Sequence of chain 1.A:
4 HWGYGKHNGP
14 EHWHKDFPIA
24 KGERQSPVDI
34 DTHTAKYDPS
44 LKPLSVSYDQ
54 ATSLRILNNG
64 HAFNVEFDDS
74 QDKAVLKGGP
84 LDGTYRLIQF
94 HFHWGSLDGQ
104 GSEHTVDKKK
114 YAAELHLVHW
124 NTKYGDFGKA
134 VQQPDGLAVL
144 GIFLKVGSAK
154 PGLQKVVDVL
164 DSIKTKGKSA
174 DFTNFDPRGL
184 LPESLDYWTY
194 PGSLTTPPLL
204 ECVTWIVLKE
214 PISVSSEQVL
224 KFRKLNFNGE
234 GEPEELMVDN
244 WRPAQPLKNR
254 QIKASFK

Binding-site contacts:
Ligand atom C15 contacts residue GLY131 of chain 1.A at 3.6 Å.
Ligand atom C06 contacts residue ILE91 of chain 1.A at 3.8 Å (hydrophobic).
Ligand atom O26 contacts residue GLN92 of chain 1.A at 3.7 Å.
Ligand atom N10 contacts residue PHE130 of chain 1.A at 3.7 Å.
Ligand atom C18 contacts residue GLY131 of chain 1.A at 3.9 Å.
Ligand atom C06 contacts residue GLU69 of chain 1.A at 3.8 Å.
Ligand atom C14 contacts residue GLY131 of chain 1.A at 3.8 Å.
Ligand atom O25 contacts residue ILE91 of chain 1.A at 3.3 Å.
Ligand atom C05 contacts residue ILE91 of chain 1.A at 3.7 Å (hydrophobic).
Ligand atom O25 contacts residue GLN92 of chain 1.A at 3.0 Å.
Ligand atom O25 contacts residue VYV1 of chain 1.D at 3.8 Å.
Ligand atom C08 contacts residue VYV1 of chain 1.D at 3.3 Å.
Ligand atom C04 contacts residue GLU69 of chain 1.A at 4.0 Å.
Ligand atom O21 contacts residue ASP71 of chain 1.A at 3.8 Å.
Ligand atom O21 contacts residue PHE70 of chain 1.A at 2.8 Å (h-bond).
Ligand atom N07 contacts residue GLU69 of chain 1.A at 3.7 Å.
Ligand atom N13 contacts residue VYV1 of chain 1.D at 3.6 Å.
Ligand atom C11 contacts residue PHE130 of chain 1.A at 3.8 Å (hydrophobic).
Ligand atom S20 contacts residue ASP72 of chain 1.A at 4.1 Å.
Ligand atom O12 contacts residue VYV1 of chain 1.D at 3.8 Å.
Ligand atom C19 contacts residue VYV1 of chain 1.D at 3.9 Å.
Ligand atom C17 contacts residue GLY131 of chain 1.A at 3.8 Å.
Ligand atom C09 contacts residue VYV1 of chain 1.D at 3.1 Å.
Ligand atom N10 contacts residue VYV1 of chain 1.D at 2.9 Å (h-bond).
Ligand atom C19 contacts residue GLY131 of chain 1.A at 3.9 Å.
Ligand atom S24 contacts residue VYV1 of chain 1.D at 3.8 Å.
Ligand atom S20 contacts residue PHE70 of chain 1.A at 3.7 Å.
Ligand atom C06 contacts residue PHE70 of chain 1.A at 3.6 Å (hydrophobic).
Ligand atom C11 contacts residue VYV1 of chain 1.D at 3.3 Å.
Ligand atom C16 contacts residue GLY131 of chain 1.A at 3.6 Å.
Ligand atom C08 contacts residue PHE130 of chain 1.A at 3.9 Å (hydrophobic).
Ligand atom O26 contacts residue VYV1 of chain 1.D at 3.2 Å (h-bond).
Ligand atom C05 contacts residue GLU69 of chain 1.A at 3.5 Å.
Ligand atom C08 contacts residue ILE91 of chain 1.A at 3.8 Å (hydrophobic).
Ligand atom O26 contacts residue ASN67 of chain 1.A at 3.6 Å.
Ligand atom O21 contacts residue ASP72 of chain 1.A at 2.9 Å (salt-bridge).
Ligand atom N13 contacts residue PHE130 of chain 1.A at 3.7 Å.
Ligand atom O22 contacts residue PHE70 of chain 1.A at 3.6 Å (h-bond).
Ligand atom C14 contacts residue VYV1 of chain 1.D at 3.9 Å.
Ligand atom O22 contacts residue LEU57 of chain 1.A at 3.4 Å.

A small-molecule ligand and the protein it binds are described below.
Small molecule (SMILES): NS(=O)(=O)c1ccc(NS(=O)(=O)CCNC(=O)Nc2ccccc2)cc1